Binding-site contacts:
Ligand atom BR2 contacts residue VAL66 of chain 1.A at 3.7 Å.
Ligand atom C14 contacts residue ILE174 of chain 1.A at 4.2 Å (hydrophobic).
Ligand atom C15 contacts residue LYS68 of chain 1.A at 4.3 Å.
Ligand atom N17 contacts residue ASP175 of chain 1.A at 3.1 Å (salt-bridge).
Ligand atom C8 contacts residue VAL53 of chain 1.A at 3.5 Å (hydrophobic).
Ligand atom C4 contacts residue ILE174 of chain 1.A at 3.9 Å (hydrophobic).
Ligand atom C1 contacts residue MET163 of chain 1.A at 3.5 Å (hydrophobic).
Ligand atom N17 contacts residue ILE174 of chain 1.A at 3.9 Å.
Ligand atom BR2 contacts residue ILE95 of chain 1.A at 3.8 Å.
Ligand atom C6 contacts residue MET163 of chain 1.A at 3.6 Å (hydrophobic).
Ligand atom C5 contacts residue MET163 of chain 1.A at 4.2 Å (hydrophobic).
Ligand atom C3 contacts residue VAL53 of chain 1.A at 3.7 Å (hydrophobic).
Ligand atom C15 contacts residue ASP175 of chain 1.A at 3.7 Å.
Ligand atom BR2 contacts residue VAL116 of chain 1.A at 4.3 Å.
Ligand atom C15 contacts residue ILE174 of chain 1.A at 3.3 Å (hydrophobic).
Ligand atom C4 contacts residue VAL66 of chain 1.A at 3.8 Å (hydrophobic).
Ligand atom C2 contacts residue VAL53 of chain 1.A at 3.8 Å (hydrophobic).
Ligand atom N7 contacts residue ILE174 of chain 1.A at 3.8 Å.
Ligand atom BR1 contacts residue PHE113 of chain 1.A at 3.7 Å.
Ligand atom C2 contacts residue MET163 of chain 1.A at 4.1 Å (hydrophobic).
Ligand atom C16 contacts residue ASP175 of chain 1.A at 3.3 Å.
Ligand atom N17 contacts residue LYS68 of chain 1.A at 3.6 Å.
Ligand atom C2 contacts residue ILE174 of chain 1.A at 4.2 Å (hydrophobic).
Ligand atom BR3 contacts residue ASN118 of chain 1.A at 4.3 Å.
Ligand atom BR3 contacts residue MET163 of chain 1.A at 4.0 Å.
Ligand atom C14 contacts residue VAL53 of chain 1.A at 3.9 Å (hydrophobic).
Ligand atom N9 contacts residue VAL53 of chain 1.A at 3.7 Å.
Ligand atom BR4 contacts residue MET163 of chain 1.A at 3.8 Å.
Ligand atom C5 contacts residue VAL66 of chain 1.A at 3.8 Å (hydrophobic).
Ligand atom C14 contacts residue LYS68 of chain 1.A at 3.9 Å.
Ligand atom BR2 contacts residue GLU114 of chain 1.A at 3.2 Å.
Ligand atom BR3 contacts residue VAL116 of chain 1.A at 3.0 Å.
Ligand atom C3 contacts residue ILE174 of chain 1.A at 3.7 Å (hydrophobic).
Ligand atom C6 contacts residue VAL66 of chain 1.A at 4.2 Å (hydrophobic).
Ligand atom N17 contacts residue PHE113 of chain 1.A at 3.5 Å.
Ligand atom BR3 contacts residue VAL66 of chain 1.A at 4.1 Å.
Ligand atom BR4 contacts residue LEU45 of chain 1.A at 4.1 Å.
Ligand atom N7 contacts residue VAL53 of chain 1.A at 3.6 Å.
Ligand atom C16 contacts residue LYS68 of chain 1.A at 3.1 Å.
Ligand atom BR1 contacts residue VAL66 of chain 1.A at 4.2 Å.

The protein below binds the small molecule below.
Small molecule (SMILES): NCCCn1cnc2c(Br)c(Br)c(Br)c(Br)c21

Sequence of chain 1.A:
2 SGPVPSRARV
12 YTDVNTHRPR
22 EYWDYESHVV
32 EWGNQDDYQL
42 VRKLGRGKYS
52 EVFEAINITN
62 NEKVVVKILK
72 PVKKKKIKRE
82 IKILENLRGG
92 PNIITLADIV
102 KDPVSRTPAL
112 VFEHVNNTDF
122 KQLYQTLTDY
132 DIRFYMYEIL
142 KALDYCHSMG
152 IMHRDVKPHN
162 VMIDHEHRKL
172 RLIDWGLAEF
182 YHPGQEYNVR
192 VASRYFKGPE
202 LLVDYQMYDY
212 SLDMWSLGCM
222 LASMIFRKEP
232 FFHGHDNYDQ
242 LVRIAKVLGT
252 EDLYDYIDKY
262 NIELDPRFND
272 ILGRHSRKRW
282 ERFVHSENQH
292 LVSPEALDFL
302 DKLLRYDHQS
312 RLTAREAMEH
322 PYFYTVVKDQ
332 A